Sequence of chain 1.A:
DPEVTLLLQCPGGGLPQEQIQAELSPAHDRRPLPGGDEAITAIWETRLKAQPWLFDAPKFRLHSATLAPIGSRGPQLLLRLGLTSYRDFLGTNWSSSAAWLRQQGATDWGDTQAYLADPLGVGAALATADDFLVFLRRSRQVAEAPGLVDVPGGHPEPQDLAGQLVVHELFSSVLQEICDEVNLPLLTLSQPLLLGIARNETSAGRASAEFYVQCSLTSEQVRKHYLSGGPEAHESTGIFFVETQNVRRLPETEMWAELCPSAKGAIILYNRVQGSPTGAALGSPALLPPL

This protein binds this small molecule.
Small molecule (SMILES): O=C(O)c1ccc(NCc2ccccc2)cc1

Binding-site contacts:
Ligand atom O1 contacts residue LEU92 of chain 1.A at 3.5 Å.
Ligand atom C12 contacts residue LEU92 of chain 1.A at 4.2 Å (hydrophobic).
Ligand atom C8 contacts residue PHE91 of chain 1.A at 4.1 Å (hydrophobic).
Ligand atom C11 contacts residue LEU92 of chain 1.A at 4.0 Å (hydrophobic).
Ligand atom C14 contacts residue LEU92 of chain 1.A at 3.6 Å (hydrophobic).
Ligand atom C11 contacts residue ALA145 of chain 1.A at 3.5 Å (hydrophobic).
Ligand atom C13 contacts residue TRP96 of chain 1.A at 4.1 Å (hydrophobic).
Ligand atom O1 contacts residue ARG49 of chain 1.A at 2.9 Å (salt-bridge).
Ligand atom C12 contacts residue ALA145 of chain 1.A at 3.5 Å (hydrophobic).
Ligand atom C3 contacts residue PHE91 of chain 1.A at 3.8 Å (hydrophobic).
Ligand atom C6 contacts residue HIS157 of chain 1.A at 3.8 Å.
Ligand atom O2 contacts residue TYR88 of chain 1.A at 2.8 Å (h-bond).
Ligand atom C1 contacts residue HIS157 of chain 1.A at 4.0 Å.
Ligand atom C2 contacts residue PRO121 of chain 1.A at 4.0 Å (hydrophobic).
Ligand atom C2 contacts residue HIS157 of chain 1.A at 4.0 Å.
Ligand atom C10 contacts residue TYR88 of chain 1.A at 4.0 Å (hydrophobic).
Ligand atom C14 contacts residue ALA145 of chain 1.A at 3.8 Å (hydrophobic).
Ligand atom C7 contacts residue HIS157 of chain 1.A at 3.9 Å.
Ligand atom C13 contacts residue ALA145 of chain 1.A at 4.0 Å (hydrophobic).
Ligand atom C14 contacts residue ARG49 of chain 1.A at 3.6 Å.
Ligand atom C12 contacts residue PHE91 of chain 1.A at 3.9 Å (hydrophobic).
Ligand atom C1 contacts residue PRO121 of chain 1.A at 4.2 Å (hydrophobic).
Ligand atom C12 contacts residue TRP96 of chain 1.A at 3.8 Å (hydrophobic).
Ligand atom O1 contacts residue ALA145 of chain 1.A at 3.7 Å.
Ligand atom C13 contacts residue PHE91 of chain 1.A at 3.6 Å (hydrophobic).
Ligand atom O1 contacts residue TRP96 of chain 1.A at 3.7 Å.
Ligand atom O2 contacts residue LEU92 of chain 1.A at 4.0 Å.
Ligand atom C14 contacts residue TYR88 of chain 1.A at 3.8 Å (hydrophobic).
Ligand atom C13 contacts residue GLU146 of chain 1.A at 4.0 Å.
Ligand atom C6 contacts residue LYS61 of chain 1.A at 4.3 Å.
Ligand atom C8 contacts residue GLU146 of chain 1.A at 4.2 Å.
Ligand atom C3 contacts residue HIS157 of chain 1.A at 3.8 Å.
Ligand atom C7 contacts residue GLU146 of chain 1.A at 4.0 Å.
Ligand atom C5 contacts residue HIS157 of chain 1.A at 3.6 Å.
Ligand atom C2 contacts residue PHE91 of chain 1.A at 3.9 Å (hydrophobic).
Ligand atom N1 contacts residue GLU146 of chain 1.A at 3.3 Å (salt-bridge).
Ligand atom C3 contacts residue ARG219 of chain 1.A at 4.0 Å.
Ligand atom C10 contacts residue ALA145 of chain 1.A at 4.2 Å (hydrophobic).
Ligand atom C4 contacts residue HIS157 of chain 1.A at 3.5 Å.
Ligand atom O2 contacts residue ARG49 of chain 1.A at 2.9 Å (salt-bridge).